Sequence of chain 1.A:
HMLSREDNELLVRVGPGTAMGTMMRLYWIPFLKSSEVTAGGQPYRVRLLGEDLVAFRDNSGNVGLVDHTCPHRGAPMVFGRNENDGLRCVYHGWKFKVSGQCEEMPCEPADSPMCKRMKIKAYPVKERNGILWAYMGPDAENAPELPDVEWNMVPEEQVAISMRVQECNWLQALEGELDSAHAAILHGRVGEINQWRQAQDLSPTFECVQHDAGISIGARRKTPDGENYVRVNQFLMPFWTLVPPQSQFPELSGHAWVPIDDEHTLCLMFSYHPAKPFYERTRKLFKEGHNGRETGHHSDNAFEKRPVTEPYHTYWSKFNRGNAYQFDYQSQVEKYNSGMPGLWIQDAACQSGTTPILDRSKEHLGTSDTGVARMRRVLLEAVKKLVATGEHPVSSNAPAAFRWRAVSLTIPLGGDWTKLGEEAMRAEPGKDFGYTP

Binding-site contacts:
Ligand atom C contacts residue FE21 of chain 1.H at 2.5 Å.
Ligand atom C contacts residue HIS183 of chain 1.A at 3.5 Å.
Ligand atom OXT contacts residue FE21 of chain 1.H at 1.8 Å.
Ligand atom N contacts residue GLU178 of chain 1.A at 2.7 Å (salt-bridge).
Ligand atom O contacts residue ASP351 of chain 1.A at 4.2 Å.
Ligand atom CB contacts residue VAL247 of chain 1.A at 3.6 Å (hydrophobic).
Ligand atom CD contacts residue ASN237 of chain 1.A at 4.0 Å.
Ligand atom CG contacts residue ARG235 of chain 1.A at 4.3 Å.
Ligand atom OE1 contacts residue ARG235 of chain 1.A at 2.9 Å (salt-bridge).
Ligand atom CB contacts residue HIS183 of chain 1.A at 4.3 Å.
Ligand atom OE2 contacts residue HIS183 of chain 1.A at 4.3 Å.
Ligand atom N contacts residue VAL247 of chain 1.A at 4.1 Å.
Ligand atom O contacts residue ALA184 of chain 1.A at 3.9 Å.
Ligand atom OE1 contacts residue SER181 of chain 1.A at 4.4 Å.
Ligand atom OE2 contacts residue ASN237 of chain 1.A at 3.3 Å (h-bond).
Ligand atom O contacts residue HIS183 of chain 1.A at 3.3 Å (h-bond).
Ligand atom OXT contacts residue HIS188 of chain 1.A at 3.3 Å (h-bond).
Ligand atom CG contacts residue HIS183 of chain 1.A at 4.5 Å.
Ligand atom CA contacts residue GLU178 of chain 1.A at 4.0 Å.
Ligand atom CB contacts residue GLU178 of chain 1.A at 4.2 Å.
Ligand atom O contacts residue FE21 of chain 1.H at 2.5 Å.
Ligand atom C contacts residue HIS188 of chain 1.A at 3.6 Å.
Ligand atom OE1 contacts residue ASN237 of chain 1.A at 4.3 Å.
Ligand atom OE2 contacts residue GLU178 of chain 1.A at 4.3 Å.
Ligand atom CD contacts residue VAL247 of chain 1.A at 4.2 Å (hydrophobic).
Ligand atom OE1 contacts residue PRO248 of chain 1.A at 4.3 Å.
Ligand atom O contacts residue HIS188 of chain 1.A at 3.1 Å (h-bond).
Ligand atom CA contacts residue FE21 of chain 1.H at 4.0 Å.
Ligand atom OE1 contacts residue GLN202 of chain 1.A at 4.4 Å.
Ligand atom OE1 contacts residue VAL247 of chain 1.A at 4.4 Å.
Ligand atom N contacts residue ASP351 of chain 1.A at 4.3 Å.
Ligand atom N contacts residue FE21 of chain 1.H at 4.5 Å.
Ligand atom CG contacts residue VAL247 of chain 1.A at 3.8 Å (hydrophobic).
Ligand atom OE2 contacts residue SER181 of chain 1.A at 4.2 Å.
Ligand atom CA contacts residue VAL247 of chain 1.A at 4.3 Å (hydrophobic).
Ligand atom OXT contacts residue HIS183 of chain 1.A at 3.1 Å (h-bond).
Ligand atom OXT contacts residue ASP351 of chain 1.A at 2.5 Å (salt-bridge).
Ligand atom CD contacts residue ARG235 of chain 1.A at 3.9 Å.
Ligand atom C contacts residue ASP351 of chain 1.A at 3.6 Å.

The small molecule below binds the protein below.
Small molecule (SMILES): N[C@@H](CCC(=O)O)C(=O)O